This protein binds this small molecule.
Small molecule (SMILES): Nc1ncnc2c1ncn2[C@@H]1O[C@H](CO[P](=O)(O)O[P](=O)(O)NP(=O)(O)O)[C@@H](O)[C@H]1O

Sequence of chain 1.C:
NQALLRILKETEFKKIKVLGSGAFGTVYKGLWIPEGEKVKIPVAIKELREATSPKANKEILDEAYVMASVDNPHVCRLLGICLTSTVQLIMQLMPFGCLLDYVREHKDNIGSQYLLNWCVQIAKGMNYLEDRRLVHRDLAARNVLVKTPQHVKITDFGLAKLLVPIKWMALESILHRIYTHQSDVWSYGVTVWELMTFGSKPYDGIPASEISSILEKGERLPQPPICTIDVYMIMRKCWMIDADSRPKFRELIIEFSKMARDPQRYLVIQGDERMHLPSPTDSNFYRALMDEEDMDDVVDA

Binding-site contacts:
Ligand atom PA contacts residue MG1 of chain 1.J at 3.1 Å.
Ligand atom O1G contacts residue ASP146 of chain 1.C at 2.7 Å (salt-bridge).
Ligand atom O2A contacts residue GLY33 of chain 1.C at 3.5 Å (h-bond).
Ligand atom C5 contacts residue LEU153 of chain 1.C at 3.7 Å (hydrophobic).
Ligand atom O2' contacts residue CYS106 of chain 1.C at 3.3 Å.
Ligand atom O2G contacts residue ASP164 of chain 1.C at 2.6 Å (salt-bridge).
Ligand atom O3A contacts residue GLY30 of chain 1.C at 3.2 Å.
Ligand atom O2G contacts residue ASN151 of chain 1.C at 2.7 Å (h-bond).
Ligand atom O2A contacts residue LYS54 of chain 1.C at 3.7 Å.
Ligand atom O2B contacts residue MG1 of chain 1.J at 1.9 Å.
Ligand atom O2A contacts residue GLY30 of chain 1.C at 2.9 Å (h-bond).
Ligand atom N6 contacts residue GLN100 of chain 1.C at 3.0 Å (h-bond).
Ligand atom C2 contacts residue LEU27 of chain 1.C at 3.5 Å (hydrophobic).
Ligand atom N6 contacts residue LEU153 of chain 1.C at 3.5 Å.
Ligand atom O2G contacts residue MG1 of chain 1.J at 2.0 Å.
Ligand atom O3G contacts residue ALA31 of chain 1.C at 3.5 Å (h-bond).
Ligand atom C5' contacts residue VAL35 of chain 1.C at 3.4 Å (hydrophobic).
Ligand atom C4' contacts residue GLY28 of chain 1.C at 3.4 Å.
Ligand atom N6 contacts residue MET99 of chain 1.C at 3.2 Å (h-bond).
Ligand atom N3B contacts residue MG1 of chain 1.J at 3.6 Å.
Ligand atom C5' contacts residue GLY28 of chain 1.C at 3.5 Å.
Ligand atom O2B contacts residue ARG150 of chain 1.C at 3.6 Å.
Ligand atom N3 contacts residue LEU27 of chain 1.C at 3.5 Å.
Ligand atom C6 contacts residue LEU153 of chain 1.C at 3.6 Å (hydrophobic).
Ligand atom PG contacts residue MG1 of chain 1.J at 3.3 Å.
Ligand atom N3B contacts residue ARG150 of chain 1.C at 3.3 Å.
Ligand atom O4' contacts residue VAL35 of chain 1.C at 3.4 Å.
Ligand atom C2 contacts residue MET102 of chain 1.C at 3.1 Å (hydrophobic).
Ligand atom O1A contacts residue MG1 of chain 1.J at 1.9 Å.
Ligand atom O1G contacts residue ARG150 of chain 1.C at 3.0 Å (salt-bridge).
Ligand atom O2B contacts residue ASN151 of chain 1.C at 2.9 Å (h-bond).
Ligand atom N1 contacts residue MET102 of chain 1.C at 3.0 Å (h-bond).
Ligand atom O1A contacts residue LYS54 of chain 1.C at 3.0 Å (salt-bridge).
Ligand atom O3A contacts residue MG1 of chain 1.J at 3.4 Å.
Ligand atom N6 contacts residue ALA52 of chain 1.C at 3.4 Å.
Ligand atom O1A contacts residue ASP164 of chain 1.C at 2.7 Å (salt-bridge).
Ligand atom O1B contacts residue ARG150 of chain 1.C at 3.6 Å.
Ligand atom O1G contacts residue ASN151 of chain 1.C at 3.5 Å (h-bond).
Ligand atom O2A contacts residue SER29 of chain 1.C at 3.6 Å.
Ligand atom PB contacts residue MG1 of chain 1.J at 3.0 Å.